Sequence of chain 1.A:
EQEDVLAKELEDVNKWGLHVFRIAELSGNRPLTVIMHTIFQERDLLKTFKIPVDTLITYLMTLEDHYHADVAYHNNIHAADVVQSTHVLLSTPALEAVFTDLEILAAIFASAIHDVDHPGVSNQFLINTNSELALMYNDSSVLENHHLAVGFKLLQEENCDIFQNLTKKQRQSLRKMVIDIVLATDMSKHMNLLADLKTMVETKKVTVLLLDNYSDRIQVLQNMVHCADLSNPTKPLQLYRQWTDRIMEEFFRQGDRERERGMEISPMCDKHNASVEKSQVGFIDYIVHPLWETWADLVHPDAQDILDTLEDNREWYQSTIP

This small molecule binds to this protein.
Small molecule (SMILES): CCn1nc(-c2ccccc2)c(C(C)=O)c(Nc2ccc(C(=O)O)cc2)c1=O

Binding-site contacts:
Ligand atom C8 contacts residue MET272 of chain 1.A at 3.8 Å (hydrophobic).
Ligand atom O2 contacts residue MET188 of chain 1.A at 3.3 Å.
Ligand atom C21 contacts residue PHE287 of chain 1.A at 3.8 Å (hydrophobic).
Ligand atom C11 contacts residue PHE287 of chain 1.A at 3.1 Å (hydrophobic).
Ligand atom C9 contacts residue MET272 of chain 1.A at 3.9 Å (hydrophobic).
Ligand atom N1 contacts residue GLN284 of chain 1.A at 3.6 Å.
Ligand atom C6 contacts residue PHE287 of chain 1.A at 3.9 Å (hydrophobic).
Ligand atom C4 contacts residue ASN236 of chain 1.A at 3.1 Å.
Ligand atom N2 contacts residue ILE251 of chain 1.A at 3.6 Å.
Ligand atom C5 contacts residue ASN236 of chain 1.A at 3.5 Å.
Ligand atom C18 contacts residue MET188 of chain 1.A at 3.2 Å (hydrophobic).
Ligand atom C5 contacts residue ILE251 of chain 1.A at 3.9 Å (hydrophobic).
Ligand atom C5 contacts residue THR248 of chain 1.A at 3.8 Å.
Ligand atom C2 contacts residue PHE287 of chain 1.A at 3.7 Å (hydrophobic).
Ligand atom C7 contacts residue GLN284 of chain 1.A at 3.7 Å.
Ligand atom C3 contacts residue ILE251 of chain 1.A at 3.3 Å (hydrophobic).
Ligand atom C9 contacts residue SER283 of chain 1.A at 3.7 Å.
Ligand atom C20 contacts residue MET188 of chain 1.A at 3.7 Å (hydrophobic).
Ligand atom C19 contacts residue LEU234 of chain 1.A at 3.5 Å (hydrophobic).
Ligand atom C10 contacts residue PHE287 of chain 1.A at 3.5 Å (hydrophobic).
Ligand atom C15 contacts residue ILE251 of chain 1.A at 3.5 Å (hydrophobic).
Ligand atom O4 contacts residue ASN236 of chain 1.A at 3.2 Å (h-bond).
Ligand atom N1 contacts residue PHE287 of chain 1.A at 3.4 Å.
Ligand atom C10 contacts residue SER283 of chain 1.A at 3.5 Å.
Ligand atom C5 contacts residue TRP247 of chain 1.A at 3.7 Å (hydrophobic).
Ligand atom C7 contacts residue PHE255 of chain 1.A at 3.6 Å (hydrophobic).
Ligand atom C8 contacts residue PHE255 of chain 1.A at 3.9 Å (hydrophobic).
Ligand atom C13 contacts residue PHE255 of chain 1.A at 3.1 Å (hydrophobic).
Ligand atom C2 contacts residue ILE251 of chain 1.A at 3.5 Å (hydrophobic).
Ligand atom C17 contacts residue MET188 of chain 1.A at 3.7 Å (hydrophobic).
Ligand atom C21 contacts residue TYR74 of chain 1.A at 4.0 Å (hydrophobic).
Ligand atom C7 contacts residue MET252 of chain 1.A at 4.0 Å (hydrophobic).
Ligand atom C8 contacts residue MET252 of chain 1.A at 3.6 Å (hydrophobic).
Ligand atom O1 contacts residue PHE287 of chain 1.A at 3.5 Å.
Ligand atom C1 contacts residue PHE287 of chain 1.A at 3.5 Å (hydrophobic).
Ligand atom C21 contacts residue ILE251 of chain 1.A at 3.7 Å (hydrophobic).
Ligand atom C4 contacts residue GLN284 of chain 1.A at 4.0 Å.
Ligand atom N3 contacts residue PHE287 of chain 1.A at 3.5 Å.
Ligand atom C3 contacts residue PHE287 of chain 1.A at 3.9 Å (hydrophobic).
Ligand atom O4 contacts residue TYR74 of chain 1.A at 2.9 Å (h-bond).